A protein and the small-molecule ligand that binds it are described below.
Small molecule (SMILES): CC(=O)N[C@H]1[C@H](O[C@H]2[C@H](O)[C@@H](NC(C)=O)CO[C@@H]2CO)O[C@H](CO)[C@@H](O[C@@H]2O[C@H](CO)[C@@H](O)[C@H](O)[C@@H]2O)[C@@H]1O

Binding-site contacts:
Ligand atom N2 contacts residue ASN218 of chain 1.D at 2.8 Å (h-bond).
Ligand atom C6 contacts residue ASN218 of chain 1.D at 4.5 Å.
Ligand atom C8 contacts residue ASN218 of chain 1.D at 4.4 Å.
Ligand atom C8 contacts residue GLU53 of chain 1.D at 3.5 Å.
Ligand atom O6 contacts residue ASN206 of chain 1.D at 3.8 Å.
Ligand atom O5 contacts residue ASN218 of chain 1.D at 2.4 Å (h-bond).
Ligand atom C5 contacts residue ASN218 of chain 1.D at 3.7 Å.
Ligand atom C6 contacts residue ASN206 of chain 1.D at 4.2 Å.
Ligand atom C4 contacts residue ASN218 of chain 1.D at 4.2 Å.
Ligand atom O6 contacts residue ASN218 of chain 1.D at 4.4 Å.
Ligand atom C1 contacts residue ASN218 of chain 1.D at 1.5 Å.
Ligand atom C2 contacts residue ASN218 of chain 1.D at 2.4 Å.
Ligand atom O7 contacts residue ASN218 of chain 1.D at 3.5 Å.
Ligand atom C7 contacts residue ASN218 of chain 1.D at 3.4 Å.
Ligand atom O5 contacts residue ASN206 of chain 1.D at 3.8 Å.
Ligand atom C3 contacts residue ASN218 of chain 1.D at 3.7 Å.

Sequence of chain 1.D:
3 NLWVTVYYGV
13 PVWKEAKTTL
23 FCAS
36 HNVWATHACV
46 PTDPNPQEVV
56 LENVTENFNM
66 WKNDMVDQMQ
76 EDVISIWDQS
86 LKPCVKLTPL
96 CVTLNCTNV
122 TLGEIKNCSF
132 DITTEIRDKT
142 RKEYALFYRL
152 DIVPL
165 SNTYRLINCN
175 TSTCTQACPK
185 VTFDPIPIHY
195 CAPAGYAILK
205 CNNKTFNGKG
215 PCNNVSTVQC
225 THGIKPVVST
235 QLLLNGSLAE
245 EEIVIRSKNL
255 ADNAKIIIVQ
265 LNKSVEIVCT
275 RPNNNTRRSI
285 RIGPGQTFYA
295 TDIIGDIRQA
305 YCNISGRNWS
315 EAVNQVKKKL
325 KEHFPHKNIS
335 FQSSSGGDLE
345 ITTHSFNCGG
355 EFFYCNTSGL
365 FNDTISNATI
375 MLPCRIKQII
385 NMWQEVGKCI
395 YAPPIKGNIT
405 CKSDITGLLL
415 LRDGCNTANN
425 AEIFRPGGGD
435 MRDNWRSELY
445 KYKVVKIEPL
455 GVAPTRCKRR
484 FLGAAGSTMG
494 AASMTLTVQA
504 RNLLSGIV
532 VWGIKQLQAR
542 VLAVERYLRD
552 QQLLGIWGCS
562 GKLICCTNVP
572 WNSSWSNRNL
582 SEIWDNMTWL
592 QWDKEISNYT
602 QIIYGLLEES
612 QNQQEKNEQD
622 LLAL